The small molecule below binds the protein below.
Small molecule (SMILES): CC(=O)N[C@@H]1[C@@H](O)[C@H](O)[C@@H](CO)O[C@H]1O

Binding-site contacts:
Ligand atom N2 contacts residue ASN278 of chain 1.B at 3.1 Å (h-bond).
Ligand atom C7 contacts residue VAL290 of chain 1.B at 4.0 Å (hydrophobic).
Ligand atom C3 contacts residue ASN278 of chain 1.B at 3.9 Å.
Ligand atom C2 contacts residue ASN278 of chain 1.B at 2.6 Å.
Ligand atom C8 contacts residue VAL290 of chain 1.B at 4.0 Å (hydrophobic).
Ligand atom C1 contacts residue ASN278 of chain 1.B at 1.4 Å.
Ligand atom C7 contacts residue ASN278 of chain 1.B at 3.1 Å.
Ligand atom C2 contacts residue VAL290 of chain 1.B at 3.8 Å (hydrophobic).
Ligand atom O7 contacts residue ASN278 of chain 1.B at 2.7 Å (h-bond).
Ligand atom C6 contacts residue ASN291 of chain 1.B at 4.2 Å.
Ligand atom C3 contacts residue VAL290 of chain 1.B at 3.9 Å (hydrophobic).
Ligand atom N2 contacts residue VAL290 of chain 1.B at 3.3 Å (h-bond).
Ligand atom O5 contacts residue ASN278 of chain 1.B at 2.3 Å (h-bond).
Ligand atom C8 contacts residue ASN278 of chain 1.B at 4.4 Å.
Ligand atom C8 contacts residue SER38 of chain 1.B at 3.5 Å.
Ligand atom C5 contacts residue ASN278 of chain 1.B at 3.6 Å.
Ligand atom C4 contacts residue ASN278 of chain 1.B at 4.3 Å.
Ligand atom O7 contacts residue VAL290 of chain 1.B at 4.5 Å.
Ligand atom O5 contacts residue ASN291 of chain 1.B at 4.0 Å.
Ligand atom C1 contacts residue ASN291 of chain 1.B at 4.2 Å.
Ligand atom C5 contacts residue ASN291 of chain 1.B at 3.8 Å.
Ligand atom C1 contacts residue VAL290 of chain 1.B at 3.6 Å (hydrophobic).

Sequence of chain 1.B:
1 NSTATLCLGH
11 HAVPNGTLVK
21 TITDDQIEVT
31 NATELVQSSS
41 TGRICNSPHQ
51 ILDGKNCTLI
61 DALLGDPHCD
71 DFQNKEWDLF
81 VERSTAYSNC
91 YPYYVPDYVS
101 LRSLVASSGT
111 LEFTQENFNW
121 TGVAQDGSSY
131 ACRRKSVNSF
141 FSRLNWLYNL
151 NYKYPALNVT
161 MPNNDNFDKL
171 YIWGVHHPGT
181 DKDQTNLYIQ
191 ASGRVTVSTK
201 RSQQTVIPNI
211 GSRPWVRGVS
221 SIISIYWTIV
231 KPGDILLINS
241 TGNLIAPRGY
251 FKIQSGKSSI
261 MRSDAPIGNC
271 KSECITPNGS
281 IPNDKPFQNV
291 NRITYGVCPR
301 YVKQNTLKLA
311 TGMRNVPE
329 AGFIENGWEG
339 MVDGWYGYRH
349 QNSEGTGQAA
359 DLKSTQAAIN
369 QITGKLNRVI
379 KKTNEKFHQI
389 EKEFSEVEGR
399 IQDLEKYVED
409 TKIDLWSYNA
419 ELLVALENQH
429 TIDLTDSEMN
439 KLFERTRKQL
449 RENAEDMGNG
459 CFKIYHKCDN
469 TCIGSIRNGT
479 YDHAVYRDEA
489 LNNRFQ